Sequence of chain 1.A:
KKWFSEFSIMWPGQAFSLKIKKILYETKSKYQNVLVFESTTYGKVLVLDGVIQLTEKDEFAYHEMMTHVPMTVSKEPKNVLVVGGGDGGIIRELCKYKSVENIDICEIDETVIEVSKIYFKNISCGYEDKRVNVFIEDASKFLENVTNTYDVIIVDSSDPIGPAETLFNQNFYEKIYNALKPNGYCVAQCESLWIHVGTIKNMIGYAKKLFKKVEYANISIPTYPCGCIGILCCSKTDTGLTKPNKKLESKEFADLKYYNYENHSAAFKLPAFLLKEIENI

A small-molecule ligand and the protein it binds are described below.
Small molecule (SMILES): NCCCNC1CCC(NCCCN)CC1

Binding-site contacts:
Ligand atom C12 contacts residue ASP87 of chain 1.A at 3.3 Å.
Ligand atom N1 contacts residue GLN189 of chain 1.A at 3.7 Å.
Ligand atom C1 contacts residue ASP159 of chain 1.A at 3.8 Å.
Ligand atom N2 contacts residue ASP159 of chain 1.A at 3.1 Å (salt-bridge).
Ligand atom N3 contacts residue TYR224 of chain 1.A at 3.7 Å.
Ligand atom N1 contacts residue GLU191 of chain 1.A at 3.3 Å (salt-bridge).
Ligand atom C11 contacts residue GLN53 of chain 1.A at 3.4 Å.
Ligand atom C6 contacts residue TYR224 of chain 1.A at 3.6 Å (hydrophobic).
Ligand atom C9 contacts residue ASP159 of chain 1.A at 3.5 Å.
Ligand atom C8 contacts residue GLN53 of chain 1.A at 3.2 Å.
Ligand atom C3 contacts residue TRP11 of chain 1.A at 3.6 Å (hydrophobic).
Ligand atom C10 contacts residue ASP156 of chain 1.A at 3.4 Å.
Ligand atom C1 contacts residue GLU191 of chain 1.A at 3.1 Å.
Ligand atom N13 contacts residue HIS63 of chain 1.A at 2.9 Å (h-bond).
Ligand atom C12 contacts residue HIS63 of chain 1.A at 3.5 Å.
Ligand atom C2 contacts residue ILE229 of chain 1.A at 3.8 Å (hydrophobic).
Ligand atom C5 contacts residue TYR224 of chain 1.A at 3.8 Å (hydrophobic).
Ligand atom N3 contacts residue ASP156 of chain 1.A at 3.5 Å (salt-bridge).
Ligand atom N2 contacts residue VAL51 of chain 1.A at 3.8 Å.
Ligand atom C3 contacts residue ASP159 of chain 1.A at 2.7 Å.
Ligand atom C10 contacts residue GLN53 of chain 1.A at 3.5 Å.
Ligand atom C9 contacts residue GLN53 of chain 1.A at 3.7 Å.
Ligand atom C2 contacts residue ASP159 of chain 1.A at 3.7 Å.
Ligand atom N13 contacts residue ASP87 of chain 1.A at 2.7 Å (salt-bridge).
Ligand atom C7 contacts residue TYR224 of chain 1.A at 3.3 Å (hydrophobic).
Ligand atom N13 contacts residue ASP156 of chain 1.A at 2.7 Å (salt-bridge).
Ligand atom C11 contacts residue ASP156 of chain 1.A at 3.3 Å.
Ligand atom C11 contacts residue TYR224 of chain 1.A at 2.9 Å (hydrophobic).
Ligand atom N13 contacts residue MTA1 of chain 1.E at 3.6 Å.
Ligand atom C10 contacts residue MTA1 of chain 1.E at 3.6 Å.
Ligand atom C6 contacts residue GLN189 of chain 1.A at 3.6 Å.
Ligand atom C9 contacts residue ILE52 of chain 1.A at 3.5 Å (hydrophobic).
Ligand atom C12 contacts residue GLN53 of chain 1.A at 3.4 Å.
Ligand atom N3 contacts residue TYR62 of chain 1.A at 3.7 Å.
Ligand atom N3 contacts residue SER157 of chain 1.A at 3.2 Å (h-bond).
Ligand atom C10 contacts residue TYR224 of chain 1.A at 3.8 Å (hydrophobic).
Ligand atom C11 contacts residue TYR62 of chain 1.A at 3.4 Å (hydrophobic).
Ligand atom C4 contacts residue ASP159 of chain 1.A at 3.3 Å.
Ligand atom C12 contacts residue TYR224 of chain 1.A at 3.8 Å (hydrophobic).
Ligand atom N1 contacts residue ASP159 of chain 1.A at 3.2 Å (salt-bridge).